Sequence of chain 1.C:
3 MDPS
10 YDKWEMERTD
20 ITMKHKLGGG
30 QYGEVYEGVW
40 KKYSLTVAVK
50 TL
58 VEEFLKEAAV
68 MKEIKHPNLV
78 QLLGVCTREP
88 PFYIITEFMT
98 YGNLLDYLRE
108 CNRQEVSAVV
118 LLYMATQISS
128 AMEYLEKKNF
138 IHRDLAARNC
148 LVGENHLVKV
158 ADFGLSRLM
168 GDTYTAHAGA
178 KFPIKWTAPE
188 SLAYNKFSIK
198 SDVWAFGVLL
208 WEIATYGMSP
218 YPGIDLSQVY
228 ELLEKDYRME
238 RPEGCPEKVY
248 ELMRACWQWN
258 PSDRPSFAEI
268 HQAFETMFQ

The protein below binds the small molecule below.
Small molecule (SMILES): Cc1ccc(NC(=O)c2ccc(CN3CCN(C)CC3)cc2)cc1Nc1nccc(-c2cccnc2)n1

Binding-site contacts:
Ligand atom N3 contacts residue PHE95 of chain 1.C at 3.6 Å.
Ligand atom C49 contacts residue ILE138 of chain 1.C at 3.5 Å (hydrophobic).
Ligand atom C6 contacts residue LEU26 of chain 1.C at 3.7 Å (hydrophobic).
Ligand atom N21 contacts residue ASP159 of chain 1.C at 3.7 Å.
Ligand atom C2 contacts residue MET96 of chain 1.C at 3.1 Å (hydrophobic).
Ligand atom C18 contacts residue LYS49 of chain 1.C at 3.6 Å.
Ligand atom O29 contacts residue VAL77 of chain 1.C at 3.2 Å.
Ligand atom C52 contacts residue HIS139 of chain 1.C at 3.2 Å.
Ligand atom C9 contacts residue PHE160 of chain 1.C at 3.5 Å (hydrophobic).
Ligand atom C20 contacts residue ALA47 of chain 1.C at 3.6 Å (hydrophobic).
Ligand atom N21 contacts residue GLU64 of chain 1.C at 3.1 Å (salt-bridge).
Ligand atom C50 contacts residue ILE138 of chain 1.C at 3.1 Å (hydrophobic).
Ligand atom C17 contacts residue GLU64 of chain 1.C at 3.2 Å.
Ligand atom C12 contacts residue PHE160 of chain 1.C at 3.6 Å (hydrophobic).
Ligand atom O29 contacts residue ALA158 of chain 1.C at 3.4 Å.
Ligand atom O29 contacts residue ASP159 of chain 1.C at 2.9 Å (salt-bridge).
Ligand atom N51 contacts residue HIS139 of chain 1.C at 3.2 Å (h-bond).
Ligand atom C11 contacts residue PHE160 of chain 1.C at 3.3 Å (hydrophobic).
Ligand atom C19 contacts residue THR93 of chain 1.C at 3.5 Å.
Ligand atom C5 contacts residue LEU26 of chain 1.C at 3.7 Å (hydrophobic).
Ligand atom C46 contacts residue ILE71 of chain 1.C at 3.5 Å (hydrophobic).
Ligand atom C16 contacts residue GLU64 of chain 1.C at 3.5 Å.
Ligand atom C52 contacts residue ASP159 of chain 1.C at 3.2 Å.
Ligand atom C54 contacts residue HIS139 of chain 1.C at 3.6 Å.
Ligand atom N51 contacts residue ILE138 of chain 1.C at 2.8 Å (h-bond).
Ligand atom C17 contacts residue MET68 of chain 1.C at 3.6 Å (hydrophobic).
Ligand atom C54 contacts residue ILE138 of chain 1.C at 3.6 Å (hydrophobic).
Ligand atom C23 contacts residue ASP159 of chain 1.C at 3.6 Å.
Ligand atom C25 contacts residue ASP159 of chain 1.C at 3.5 Å.
Ligand atom C20 contacts residue LYS49 of chain 1.C at 3.5 Å.
Ligand atom C14 contacts residue THR93 of chain 1.C at 3.5 Å.
Ligand atom C29 contacts residue GLU64 of chain 1.C at 3.6 Å.
Ligand atom N21 contacts residue MET68 of chain 1.C at 3.4 Å (h-bond).
Ligand atom N8 contacts residue ALA47 of chain 1.C at 3.6 Å.
Ligand atom C53 contacts residue ASP159 of chain 1.C at 3.3 Å.
Ligand atom N10 contacts residue PHE160 of chain 1.C at 3.3 Å.
Ligand atom N3 contacts residue MET96 of chain 1.C at 2.9 Å (h-bond).
Ligand atom C22 contacts residue ASP159 of chain 1.C at 3.5 Å.
Ligand atom C18 contacts residue ILE91 of chain 1.C at 3.6 Å (hydrophobic).
Ligand atom N13 contacts residue THR93 of chain 1.C at 3.0 Å (h-bond).